Sequence of chain 1.A:
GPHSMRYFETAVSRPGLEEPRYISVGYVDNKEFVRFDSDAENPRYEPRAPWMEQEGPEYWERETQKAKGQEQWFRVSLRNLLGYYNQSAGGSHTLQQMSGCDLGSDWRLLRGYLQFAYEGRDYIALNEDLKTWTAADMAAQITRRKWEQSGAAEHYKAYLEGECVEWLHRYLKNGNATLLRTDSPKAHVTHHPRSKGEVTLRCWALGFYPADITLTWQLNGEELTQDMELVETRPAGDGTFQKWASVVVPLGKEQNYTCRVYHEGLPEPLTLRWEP

Binding-site contacts:
Ligand atom OD1 contacts residue GLN70 of chain 1.A at 3.2 Å (h-bond).
Ligand atom CG contacts residue LYS66 of chain 1.A at 2.9 Å.
Ligand atom O contacts residue TYR159 of chain 1.A at 2.8 Å (h-bond).
Ligand atom OD1 contacts residue GLN97 of chain 1.A at 3.1 Å (h-bond).
Ligand atom O contacts residue TRP147 of chain 1.A at 2.7 Å (h-bond).
Ligand atom OE2 contacts residue TRP167 of chain 1.A at 2.6 Å (h-bond).
Ligand atom ND2 contacts residue GLN97 of chain 1.A at 3.0 Å (h-bond).
Ligand atom CD contacts residue TRP167 of chain 1.A at 3.3 Å (hydrophobic).
Ligand atom O contacts residue TRP73 of chain 1.A at 3.1 Å (h-bond).
Ligand atom C contacts residue TYR7 of chain 1.A at 3.3 Å (hydrophobic).
Ligand atom O contacts residue GLN70 of chain 1.A at 3.4 Å (h-bond).
Ligand atom ND2 contacts residue TRP73 of chain 1.A at 3.2 Å.
Ligand atom O contacts residue TYR7 of chain 1.A at 3.4 Å.
Ligand atom N contacts residue TYR7 of chain 1.A at 2.8 Å (h-bond).
Ligand atom N contacts residue TYR156 of chain 1.A at 3.2 Å (h-bond).
Ligand atom NE2 contacts residue SER150 of chain 1.A at 2.7 Å (h-bond).
Ligand atom N contacts residue TYR7 of chain 1.A at 3.4 Å.
Ligand atom OD1 contacts residue LYS146 of chain 1.A at 3.3 Å.
Ligand atom O contacts residue TRP147 of chain 1.A at 3.4 Å (h-bond).
Ligand atom CA contacts residue TYR156 of chain 1.A at 3.4 Å (hydrophobic).
Ligand atom OXT contacts residue TYR84 of chain 1.A at 2.9 Å (h-bond).
Ligand atom O contacts residue HIS155 of chain 1.A at 2.6 Å (h-bond).
Ligand atom N contacts residue GLU63 of chain 1.A at 2.9 Å (salt-bridge).
Ligand atom O contacts residue LYS66 of chain 1.A at 3.1 Å.
Ligand atom OXT contacts residue ASN80 of chain 1.A at 3.2 Å (h-bond).
Ligand atom O contacts residue THR143 of chain 1.A at 2.9 Å (h-bond).
Ligand atom N contacts residue TYR171 of chain 1.A at 2.8 Å (h-bond).
Ligand atom OXT contacts residue LYS146 of chain 1.A at 2.8 Å (salt-bridge).
Ligand atom N contacts residue GLN70 of chain 1.A at 3.0 Å (h-bond).
Ligand atom N contacts residue SER77 of chain 1.A at 3.3 Å (h-bond).
Ligand atom O contacts residue TYR84 of chain 1.A at 2.7 Å (h-bond).
Ligand atom CB contacts residue TYR159 of chain 1.A at 3.4 Å (hydrophobic).
Ligand atom C contacts residue TYR84 of chain 1.A at 3.2 Å (hydrophobic).
Ligand atom CD2 contacts residue TRP147 of chain 1.A at 3.3 Å (hydrophobic).
Ligand atom CB contacts residue TRP73 of chain 1.A at 3.3 Å (hydrophobic).
Ligand atom CD contacts residue LYS66 of chain 1.A at 3.1 Å.
Ligand atom CA contacts residue GLU63 of chain 1.A at 3.5 Å.
Ligand atom CA contacts residue TYR7 of chain 1.A at 3.1 Å (hydrophobic).
Ligand atom O contacts residue TRP73 of chain 1.A at 3.2 Å (h-bond).
Ligand atom CG contacts residue GLN70 of chain 1.A at 3.4 Å.

This protein binds this small molecule.
Small molecule (SMILES): CC(C)C[C@H](NC(=O)[C@H](CC1=c2ccccc2=NC1)NC(=O)[C@H](CC(=O)O)NC(=O)[C@H](CCC(N)=O)NC(=O)[C@H](CC(N)=O)NC(=O)[C@H](CCCN=C(N)N)NC(=O)[C@H](CO)NC(=O)CNC(=O)[C@@H](N)CCC(=O)O)C(=O)O